Sequence of chain 1.A:
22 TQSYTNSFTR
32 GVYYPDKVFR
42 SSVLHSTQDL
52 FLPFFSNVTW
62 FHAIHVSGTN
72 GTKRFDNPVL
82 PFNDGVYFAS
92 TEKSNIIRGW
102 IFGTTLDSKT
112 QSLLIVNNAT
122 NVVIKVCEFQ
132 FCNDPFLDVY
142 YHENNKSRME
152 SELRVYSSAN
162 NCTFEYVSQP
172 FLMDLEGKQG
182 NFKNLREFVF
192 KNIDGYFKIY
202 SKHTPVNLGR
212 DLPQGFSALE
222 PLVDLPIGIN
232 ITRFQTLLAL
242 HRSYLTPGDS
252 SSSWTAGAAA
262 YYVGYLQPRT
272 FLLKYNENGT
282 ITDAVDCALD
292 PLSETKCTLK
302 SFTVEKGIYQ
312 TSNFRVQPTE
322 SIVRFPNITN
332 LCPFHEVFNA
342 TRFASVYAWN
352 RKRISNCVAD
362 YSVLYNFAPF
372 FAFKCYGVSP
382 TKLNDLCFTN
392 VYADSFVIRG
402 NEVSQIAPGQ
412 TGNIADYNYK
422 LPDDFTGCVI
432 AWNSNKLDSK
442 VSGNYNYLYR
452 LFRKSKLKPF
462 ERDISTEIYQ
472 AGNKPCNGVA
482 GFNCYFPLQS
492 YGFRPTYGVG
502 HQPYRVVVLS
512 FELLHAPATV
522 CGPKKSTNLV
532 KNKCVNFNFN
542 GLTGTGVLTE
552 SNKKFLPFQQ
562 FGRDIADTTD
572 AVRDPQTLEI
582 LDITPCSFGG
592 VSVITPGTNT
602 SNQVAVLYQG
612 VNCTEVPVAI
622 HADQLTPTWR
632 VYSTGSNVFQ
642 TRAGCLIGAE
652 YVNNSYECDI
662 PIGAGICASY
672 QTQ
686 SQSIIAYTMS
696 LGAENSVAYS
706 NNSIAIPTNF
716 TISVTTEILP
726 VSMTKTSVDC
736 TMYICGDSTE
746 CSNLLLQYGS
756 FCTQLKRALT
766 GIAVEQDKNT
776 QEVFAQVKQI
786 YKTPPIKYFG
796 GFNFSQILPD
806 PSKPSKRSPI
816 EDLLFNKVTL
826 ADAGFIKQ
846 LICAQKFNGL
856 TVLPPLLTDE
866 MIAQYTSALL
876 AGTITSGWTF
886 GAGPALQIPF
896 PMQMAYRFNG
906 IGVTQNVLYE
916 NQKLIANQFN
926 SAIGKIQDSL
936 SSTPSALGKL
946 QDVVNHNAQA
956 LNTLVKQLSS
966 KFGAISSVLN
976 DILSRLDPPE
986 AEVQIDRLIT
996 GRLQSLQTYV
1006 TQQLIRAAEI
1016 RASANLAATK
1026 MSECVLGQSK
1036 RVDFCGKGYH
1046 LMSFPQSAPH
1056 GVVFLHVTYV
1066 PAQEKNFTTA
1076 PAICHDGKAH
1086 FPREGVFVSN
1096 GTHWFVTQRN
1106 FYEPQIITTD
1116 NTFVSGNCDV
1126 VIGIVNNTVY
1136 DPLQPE

This protein binds this small molecule.
Small molecule (SMILES): CC(=O)N[C@@H]1[C@@H](O)[C@H](O)[C@@H](CO)O[C@H]1O

Binding-site contacts:
Ligand atom C1 contacts residue ASN613 of chain 1.A at 1.4 Å.
Ligand atom C7 contacts residue ASN613 of chain 1.A at 3.9 Å.
Ligand atom O6 contacts residue THR615 of chain 1.A at 4.4 Å.
Ligand atom O5 contacts residue THR615 of chain 1.A at 3.2 Å (h-bond).
Ligand atom N2 contacts residue ASN613 of chain 1.A at 2.8 Å (h-bond).
Ligand atom C3 contacts residue ASN613 of chain 1.A at 3.8 Å.
Ligand atom C2 contacts residue ASN613 of chain 1.A at 2.4 Å.
Ligand atom C1 contacts residue THR615 of chain 1.A at 4.4 Å.
Ligand atom C5 contacts residue ASN613 of chain 1.A at 3.7 Å.
Ligand atom O5 contacts residue ASN613 of chain 1.A at 2.4 Å (h-bond).
Ligand atom C4 contacts residue ASN613 of chain 1.A at 4.2 Å.
Ligand atom C6 contacts residue THR615 of chain 1.A at 3.2 Å.
Ligand atom C5 contacts residue THR615 of chain 1.A at 3.8 Å.
Ligand atom C8 contacts residue ILE831 of chain 1.B at 4.2 Å (hydrophobic).

Sequence of chain 1.B:
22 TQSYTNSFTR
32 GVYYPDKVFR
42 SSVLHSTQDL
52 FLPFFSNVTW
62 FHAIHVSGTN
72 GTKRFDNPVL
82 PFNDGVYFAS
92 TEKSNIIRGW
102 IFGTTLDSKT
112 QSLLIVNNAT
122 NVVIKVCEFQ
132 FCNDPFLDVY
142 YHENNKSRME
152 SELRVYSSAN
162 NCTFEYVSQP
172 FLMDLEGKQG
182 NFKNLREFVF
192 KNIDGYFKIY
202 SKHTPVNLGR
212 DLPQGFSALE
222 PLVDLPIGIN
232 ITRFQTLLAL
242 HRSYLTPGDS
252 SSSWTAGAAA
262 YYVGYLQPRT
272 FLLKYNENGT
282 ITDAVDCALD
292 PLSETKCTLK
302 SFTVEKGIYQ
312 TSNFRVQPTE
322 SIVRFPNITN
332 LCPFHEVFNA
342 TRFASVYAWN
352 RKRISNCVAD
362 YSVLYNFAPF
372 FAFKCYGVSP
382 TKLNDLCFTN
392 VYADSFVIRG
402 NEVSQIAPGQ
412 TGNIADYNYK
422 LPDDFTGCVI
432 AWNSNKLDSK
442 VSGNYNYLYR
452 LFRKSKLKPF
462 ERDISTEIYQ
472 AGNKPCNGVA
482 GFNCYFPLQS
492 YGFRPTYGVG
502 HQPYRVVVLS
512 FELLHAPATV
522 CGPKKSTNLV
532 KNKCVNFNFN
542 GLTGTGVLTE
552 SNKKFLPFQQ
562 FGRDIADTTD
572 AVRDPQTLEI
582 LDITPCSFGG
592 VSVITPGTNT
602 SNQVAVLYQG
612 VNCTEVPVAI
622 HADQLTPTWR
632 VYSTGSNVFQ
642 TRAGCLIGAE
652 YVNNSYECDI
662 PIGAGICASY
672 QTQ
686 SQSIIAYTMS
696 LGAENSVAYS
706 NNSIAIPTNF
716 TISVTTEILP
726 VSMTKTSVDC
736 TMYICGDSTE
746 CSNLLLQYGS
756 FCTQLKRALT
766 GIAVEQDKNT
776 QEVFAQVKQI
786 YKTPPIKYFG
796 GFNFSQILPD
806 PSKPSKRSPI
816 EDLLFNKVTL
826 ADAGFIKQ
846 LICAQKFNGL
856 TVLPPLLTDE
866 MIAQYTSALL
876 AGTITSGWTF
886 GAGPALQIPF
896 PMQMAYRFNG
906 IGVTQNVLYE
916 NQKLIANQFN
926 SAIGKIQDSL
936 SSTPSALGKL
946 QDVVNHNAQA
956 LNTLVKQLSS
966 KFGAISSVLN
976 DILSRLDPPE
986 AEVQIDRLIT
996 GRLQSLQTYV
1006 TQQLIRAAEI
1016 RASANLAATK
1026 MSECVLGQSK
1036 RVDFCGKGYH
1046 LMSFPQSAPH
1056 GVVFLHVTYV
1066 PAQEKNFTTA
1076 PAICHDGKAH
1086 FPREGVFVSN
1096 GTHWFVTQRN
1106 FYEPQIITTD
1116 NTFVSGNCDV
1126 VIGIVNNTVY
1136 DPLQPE